This protein binds this small molecule.
Small molecule (SMILES): CC(=O)N[C@H]1[C@H](O[C@H]2[C@H](O)[C@@H](NC(C)=O)CO[C@@H]2CO)O[C@H](CO)[C@@H](O)[C@@H]1O

Sequence of chain 1.C:
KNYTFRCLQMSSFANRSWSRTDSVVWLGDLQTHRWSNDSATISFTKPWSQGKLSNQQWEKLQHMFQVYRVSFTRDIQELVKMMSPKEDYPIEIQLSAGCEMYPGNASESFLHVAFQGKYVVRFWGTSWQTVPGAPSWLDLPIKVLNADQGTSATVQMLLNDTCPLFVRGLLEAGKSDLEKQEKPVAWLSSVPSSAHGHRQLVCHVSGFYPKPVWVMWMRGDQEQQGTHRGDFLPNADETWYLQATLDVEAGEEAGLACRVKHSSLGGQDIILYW

Binding-site contacts:
Ligand atom O7 contacts residue ASP38 of chain 1.C at 4.3 Å.
Ligand atom C1 contacts residue ARG20 of chain 1.C at 4.5 Å.
Ligand atom C8 contacts residue TRP18 of chain 1.C at 3.4 Å (hydrophobic).
Ligand atom C4 contacts residue ASN37 of chain 1.C at 4.2 Å.
Ligand atom C1 contacts residue ASN37 of chain 1.C at 1.4 Å.
Ligand atom O7 contacts residue ASN37 of chain 1.C at 3.9 Å.
Ligand atom C1 contacts residue SER19 of chain 1.C at 3.9 Å.
Ligand atom C7 contacts residue ARG20 of chain 1.C at 4.4 Å.
Ligand atom O6 contacts residue ASN37 of chain 1.C at 4.5 Å.
Ligand atom N2 contacts residue ARG20 of chain 1.C at 4.1 Å.
Ligand atom C7 contacts residue ASN37 of chain 1.C at 3.6 Å.
Ligand atom C7 contacts residue SER19 of chain 1.C at 3.8 Å.
Ligand atom C8 contacts residue SER19 of chain 1.C at 3.7 Å.
Ligand atom C2 contacts residue SER19 of chain 1.C at 3.8 Å.
Ligand atom C8 contacts residue ARG20 of chain 1.C at 4.1 Å.
Ligand atom O5 contacts residue ASN37 of chain 1.C at 2.3 Å (h-bond).
Ligand atom N2 contacts residue SER19 of chain 1.C at 2.9 Å (h-bond).
Ligand atom C8 contacts residue VAL70 of chain 1.C at 4.1 Å (hydrophobic).
Ligand atom C5 contacts residue ASN37 of chain 1.C at 3.6 Å.
Ligand atom C3 contacts residue SER19 of chain 1.C at 4.0 Å.
Ligand atom C2 contacts residue ASN37 of chain 1.C at 2.5 Å.
Ligand atom N2 contacts residue ASN37 of chain 1.C at 3.0 Å (h-bond).
Ligand atom C3 contacts residue ASN37 of chain 1.C at 3.8 Å.